Sequence of chain 1.A:
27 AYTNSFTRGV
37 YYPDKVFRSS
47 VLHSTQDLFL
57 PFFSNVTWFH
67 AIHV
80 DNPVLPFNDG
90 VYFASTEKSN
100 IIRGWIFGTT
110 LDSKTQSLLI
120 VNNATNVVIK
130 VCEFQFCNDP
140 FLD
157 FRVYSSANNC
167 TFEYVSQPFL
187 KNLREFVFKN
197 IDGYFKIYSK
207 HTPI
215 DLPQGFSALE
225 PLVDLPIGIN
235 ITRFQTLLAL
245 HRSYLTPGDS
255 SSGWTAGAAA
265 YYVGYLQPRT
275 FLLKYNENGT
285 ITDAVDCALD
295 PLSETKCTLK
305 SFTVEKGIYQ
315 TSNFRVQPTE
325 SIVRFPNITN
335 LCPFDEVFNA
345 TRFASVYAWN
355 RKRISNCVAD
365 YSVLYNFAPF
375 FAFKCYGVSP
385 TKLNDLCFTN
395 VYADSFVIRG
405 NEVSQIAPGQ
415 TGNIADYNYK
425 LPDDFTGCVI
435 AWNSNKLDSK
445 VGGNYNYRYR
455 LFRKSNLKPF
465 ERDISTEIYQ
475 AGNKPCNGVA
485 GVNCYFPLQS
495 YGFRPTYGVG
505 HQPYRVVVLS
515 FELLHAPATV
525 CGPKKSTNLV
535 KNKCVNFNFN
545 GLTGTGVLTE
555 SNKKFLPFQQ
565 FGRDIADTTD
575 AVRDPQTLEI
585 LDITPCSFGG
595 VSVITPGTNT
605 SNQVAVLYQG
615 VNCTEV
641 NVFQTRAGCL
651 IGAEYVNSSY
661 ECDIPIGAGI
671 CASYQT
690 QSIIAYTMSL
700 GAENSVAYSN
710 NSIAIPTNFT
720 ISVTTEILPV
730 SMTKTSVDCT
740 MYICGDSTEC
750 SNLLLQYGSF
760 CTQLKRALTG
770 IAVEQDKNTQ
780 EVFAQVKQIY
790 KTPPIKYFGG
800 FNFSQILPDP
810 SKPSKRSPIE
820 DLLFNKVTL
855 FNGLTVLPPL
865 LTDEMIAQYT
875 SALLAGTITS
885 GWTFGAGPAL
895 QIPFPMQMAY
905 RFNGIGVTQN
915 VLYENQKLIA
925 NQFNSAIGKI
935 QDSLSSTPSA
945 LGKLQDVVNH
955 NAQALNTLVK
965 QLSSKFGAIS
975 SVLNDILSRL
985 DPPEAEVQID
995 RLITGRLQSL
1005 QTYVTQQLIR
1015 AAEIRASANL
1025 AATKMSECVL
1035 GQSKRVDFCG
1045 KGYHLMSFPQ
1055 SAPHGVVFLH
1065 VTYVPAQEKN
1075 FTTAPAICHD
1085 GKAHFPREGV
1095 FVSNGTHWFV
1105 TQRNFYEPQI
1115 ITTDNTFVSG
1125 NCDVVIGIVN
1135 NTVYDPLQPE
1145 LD

The small molecule below binds the protein below.
Small molecule (SMILES): CC(=O)N[C@@H]1[C@@H](O)[C@H](O)[C@@H](CO)O[C@H]1O

Binding-site contacts:
Ligand atom C5 contacts residue ALA706 of chain 1.A at 4.2 Å (hydrophobic).
Ligand atom C7 contacts residue ASN1074 of chain 1.A at 3.5 Å.
Ligand atom C2 contacts residue ASN1074 of chain 1.A at 3.8 Å.
Ligand atom O7 contacts residue ASN1074 of chain 1.A at 3.0 Å (h-bond).
Ligand atom N2 contacts residue ASN1074 of chain 1.A at 3.9 Å.
Ligand atom C1 contacts residue ASN1074 of chain 1.A at 3.0 Å.
Ligand atom O5 contacts residue ASN1074 of chain 1.A at 3.8 Å.
Ligand atom C8 contacts residue ASN1074 of chain 1.A at 4.1 Å.